Binding-site contacts:
Ligand atom C21 contacts residue ILE251 of chain 1.B at 3.9 Å (hydrophobic).
Ligand atom C5 contacts residue TRP247 of chain 1.B at 3.7 Å (hydrophobic).
Ligand atom C10 contacts residue PHE287 of chain 1.B at 3.9 Å (hydrophobic).
Ligand atom C1 contacts residue PHE287 of chain 1.B at 3.8 Å (hydrophobic).
Ligand atom C3 contacts residue PHE287 of chain 1.B at 3.9 Å (hydrophobic).
Ligand atom C16 contacts residue HIS75 of chain 1.B at 3.9 Å.
Ligand atom C4 contacts residue ASN236 of chain 1.B at 3.0 Å.
Ligand atom C21 contacts residue PHE287 of chain 1.B at 3.8 Å (hydrophobic).
Ligand atom C9 contacts residue SER283 of chain 1.B at 3.8 Å.
Ligand atom C20 contacts residue MET188 of chain 1.B at 3.6 Å (hydrophobic).
Ligand atom C5 contacts residue ASN236 of chain 1.B at 3.5 Å.
Ligand atom C15 contacts residue ILE251 of chain 1.B at 3.5 Å (hydrophobic).
Ligand atom C8 contacts residue MET252 of chain 1.B at 3.6 Å (hydrophobic).
Ligand atom O4 contacts residue TYR74 of chain 1.B at 3.1 Å (h-bond).
Ligand atom C6 contacts residue GLN284 of chain 1.B at 3.5 Å.
Ligand atom C18 contacts residue MET188 of chain 1.B at 3.2 Å (hydrophobic).
Ligand atom C13 contacts residue PHE255 of chain 1.B at 2.8 Å (hydrophobic).
Ligand atom C5 contacts residue THR248 of chain 1.B at 3.4 Å.
Ligand atom N2 contacts residue ILE251 of chain 1.B at 3.8 Å.
Ligand atom C9 contacts residue MET272 of chain 1.B at 3.7 Å (hydrophobic).
Ligand atom C17 contacts residue MET188 of chain 1.B at 3.6 Å (hydrophobic).
Ligand atom C7 contacts residue GLN284 of chain 1.B at 3.3 Å.
Ligand atom C7 contacts residue PHE255 of chain 1.B at 3.6 Å (hydrophobic).
Ligand atom O1 contacts residue PHE287 of chain 1.B at 3.5 Å.
Ligand atom N1 contacts residue GLN284 of chain 1.B at 3.4 Å (h-bond).
Ligand atom C4 contacts residue GLN284 of chain 1.B at 3.9 Å.
Ligand atom C11 contacts residue PHE287 of chain 1.B at 3.4 Å (hydrophobic).
Ligand atom N1 contacts residue PHE287 of chain 1.B at 3.6 Å.
Ligand atom C7 contacts residue MET252 of chain 1.B at 3.9 Å (hydrophobic).
Ligand atom C8 contacts residue GLN284 of chain 1.B at 3.7 Å.
Ligand atom O3 contacts residue MET188 of chain 1.B at 3.3 Å.
Ligand atom C8 contacts residue PHE255 of chain 1.B at 3.7 Å (hydrophobic).
Ligand atom C5 contacts residue ILE251 of chain 1.B at 3.9 Å (hydrophobic).
Ligand atom C2 contacts residue PHE287 of chain 1.B at 3.9 Å (hydrophobic).
Ligand atom C3 contacts residue ILE251 of chain 1.B at 3.5 Å (hydrophobic).
Ligand atom O4 contacts residue ASN236 of chain 1.B at 3.3 Å (h-bond).
Ligand atom N3 contacts residue PHE287 of chain 1.B at 3.6 Å.
Ligand atom C7 contacts residue ILE251 of chain 1.B at 3.9 Å (hydrophobic).
Ligand atom C19 contacts residue LEU234 of chain 1.B at 3.5 Å (hydrophobic).
Ligand atom C2 contacts residue ILE251 of chain 1.B at 3.7 Å (hydrophobic).

This protein binds this small molecule.
Small molecule (SMILES): CCn1nc(-c2ccccc2)c(C(C)=O)c(Nc2ccc(C(=O)O)cc2)c1=O

Sequence of chain 1.B:
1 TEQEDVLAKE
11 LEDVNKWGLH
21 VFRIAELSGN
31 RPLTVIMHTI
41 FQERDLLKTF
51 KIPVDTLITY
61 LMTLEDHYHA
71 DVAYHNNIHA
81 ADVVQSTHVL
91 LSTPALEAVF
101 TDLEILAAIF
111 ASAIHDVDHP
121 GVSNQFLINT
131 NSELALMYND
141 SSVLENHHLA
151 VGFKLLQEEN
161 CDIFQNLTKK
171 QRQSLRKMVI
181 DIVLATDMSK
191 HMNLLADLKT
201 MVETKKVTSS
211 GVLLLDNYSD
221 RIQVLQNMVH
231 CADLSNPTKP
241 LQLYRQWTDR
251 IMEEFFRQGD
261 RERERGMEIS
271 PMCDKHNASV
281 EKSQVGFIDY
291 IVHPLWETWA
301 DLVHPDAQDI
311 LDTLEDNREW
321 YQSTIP